A small-molecule ligand and the protein it binds are described below.
Small molecule (SMILES): CC(=O)N[C@@H]1[C@@H](O)[C@H](O)[C@@H](CO)O[C@H]1O

Binding-site contacts:
Ligand atom C4 contacts residue ASN153 of chain 2.B at 4.5 Å.
Ligand atom C3 contacts residue ASN143 of chain 2.B at 3.7 Å.
Ligand atom C5 contacts residue ASN143 of chain 2.B at 3.2 Å.
Ligand atom O4 contacts residue ARG142 of chain 2.B at 4.2 Å.
Ligand atom C1 contacts residue ASN143 of chain 2.B at 1.5 Å.
Ligand atom C6 contacts residue ASN143 of chain 2.B at 3.3 Å.
Ligand atom O5 contacts residue ASN143 of chain 2.B at 2.4 Å (h-bond).
Ligand atom O6 contacts residue ASN143 of chain 2.B at 3.2 Å (h-bond).
Ligand atom C7 contacts residue ASN143 of chain 2.B at 3.8 Å.
Ligand atom C6 contacts residue ARG142 of chain 2.B at 3.8 Å.
Ligand atom C3 contacts residue ASN153 of chain 2.B at 4.3 Å.
Ligand atom C4 contacts residue ASN143 of chain 2.B at 3.6 Å.
Ligand atom O6 contacts residue ARG142 of chain 2.B at 4.1 Å.
Ligand atom C2 contacts residue ASN143 of chain 2.B at 2.6 Å.
Ligand atom O3 contacts residue ASN153 of chain 2.B at 3.3 Å (h-bond).
Ligand atom O7 contacts residue ASN153 of chain 2.B at 4.1 Å.
Ligand atom N2 contacts residue ASN143 of chain 2.B at 3.6 Å.
Ligand atom O7 contacts residue ASN143 of chain 2.B at 2.9 Å (h-bond).

Sequence of chain 2.B:
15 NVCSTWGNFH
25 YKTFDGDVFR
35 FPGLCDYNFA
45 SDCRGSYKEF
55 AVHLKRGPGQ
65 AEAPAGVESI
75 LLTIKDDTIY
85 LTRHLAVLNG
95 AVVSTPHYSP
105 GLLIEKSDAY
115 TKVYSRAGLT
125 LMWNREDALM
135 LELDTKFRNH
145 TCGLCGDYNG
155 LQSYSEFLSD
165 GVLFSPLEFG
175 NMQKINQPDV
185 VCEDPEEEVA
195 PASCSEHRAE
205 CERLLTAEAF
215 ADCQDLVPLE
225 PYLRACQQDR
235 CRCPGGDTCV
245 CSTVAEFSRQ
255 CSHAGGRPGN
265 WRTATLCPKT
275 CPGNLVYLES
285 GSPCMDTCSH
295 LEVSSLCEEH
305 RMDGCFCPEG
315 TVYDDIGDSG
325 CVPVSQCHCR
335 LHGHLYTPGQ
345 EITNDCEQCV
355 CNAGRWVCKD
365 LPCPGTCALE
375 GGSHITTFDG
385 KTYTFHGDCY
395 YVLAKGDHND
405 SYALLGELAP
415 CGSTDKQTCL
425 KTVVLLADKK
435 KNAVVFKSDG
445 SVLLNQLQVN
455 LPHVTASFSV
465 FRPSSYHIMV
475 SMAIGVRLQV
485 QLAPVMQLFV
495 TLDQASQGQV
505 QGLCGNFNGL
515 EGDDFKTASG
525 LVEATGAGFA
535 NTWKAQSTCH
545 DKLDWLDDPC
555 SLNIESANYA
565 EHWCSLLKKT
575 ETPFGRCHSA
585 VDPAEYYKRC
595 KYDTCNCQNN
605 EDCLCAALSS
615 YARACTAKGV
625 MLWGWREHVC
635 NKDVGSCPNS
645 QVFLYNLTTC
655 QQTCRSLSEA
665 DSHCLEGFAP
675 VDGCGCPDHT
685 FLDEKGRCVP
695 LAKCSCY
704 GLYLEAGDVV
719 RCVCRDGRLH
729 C